Sequence of chain 32.F:
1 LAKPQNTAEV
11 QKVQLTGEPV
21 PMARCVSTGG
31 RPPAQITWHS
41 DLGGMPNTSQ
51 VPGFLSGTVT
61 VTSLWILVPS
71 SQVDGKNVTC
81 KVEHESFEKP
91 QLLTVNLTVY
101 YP

Binding-site contacts:
Ligand atom O7 contacts residue ASN77 of chain 32.F at 3.4 Å (h-bond).
Ligand atom O5 contacts residue ASN96 of chain 32.F at 2.2 Å (h-bond).
Ligand atom C1 contacts residue GLY75 of chain 32.F at 3.9 Å.
Ligand atom C7 contacts residue ASN96 of chain 32.F at 3.5 Å.
Ligand atom O7 contacts residue NAG1 of chain 32.K at 3.4 Å.
Ligand atom C7 contacts residue NAG1 of chain 32.K at 4.3 Å.
Ligand atom C8 contacts residue ASN77 of chain 32.F at 3.7 Å.
Ligand atom C7 contacts residue ASN77 of chain 32.F at 3.8 Å.
Ligand atom C1 contacts residue ASN96 of chain 32.F at 1.4 Å.
Ligand atom C8 contacts residue GLY75 of chain 32.F at 2.5 Å.
Ligand atom C8 contacts residue LYS76 of chain 32.F at 4.0 Å.
Ligand atom C3 contacts residue ASN96 of chain 32.F at 3.8 Å.
Ligand atom C2 contacts residue GLY75 of chain 32.F at 3.8 Å.
Ligand atom C8 contacts residue NAG1 of chain 32.K at 4.3 Å.
Ligand atom N2 contacts residue ASN96 of chain 32.F at 3.1 Å (h-bond).
Ligand atom C2 contacts residue ASN96 of chain 32.F at 2.6 Å.
Ligand atom C4 contacts residue ASN96 of chain 32.F at 4.2 Å.
Ligand atom C7 contacts residue GLY75 of chain 32.F at 2.9 Å.
Ligand atom O7 contacts residue GLY75 of chain 32.F at 4.0 Å.
Ligand atom N2 contacts residue GLY75 of chain 32.F at 2.6 Å (h-bond).
Ligand atom C3 contacts residue GLY75 of chain 32.F at 4.4 Å.
Ligand atom C5 contacts residue ASN96 of chain 32.F at 3.5 Å.
Ligand atom O7 contacts residue ASN96 of chain 32.F at 3.4 Å (h-bond).

A protein and the small-molecule ligand that binds it are described below.
Small molecule (SMILES): CC(=O)N[C@H]1[C@H](O[C@H]2[C@H](O)[C@@H](NC(C)=O)CO[C@@H]2CO)O[C@H](CO)[C@@H](O[C@@H]2O[C@H](CO)[C@@H](O)[C@H](O)[C@@H]2O)[C@@H]1O